A protein and the small-molecule ligand that binds it are described below.
Small molecule (SMILES): CC(=O)N[C@H]1[C@H]([C@H](O)[C@H](O)CO)O[C@@](O[C@H]2[C@@H](O)[C@@H](CO)O[C@@H](O[C@H]3[C@H](O)[C@@H](O)[C@H](O)O[C@@H]3CO)[C@@H]2O)(C(=O)O)C[C@@H]1O

Sequence of chain 45.C:
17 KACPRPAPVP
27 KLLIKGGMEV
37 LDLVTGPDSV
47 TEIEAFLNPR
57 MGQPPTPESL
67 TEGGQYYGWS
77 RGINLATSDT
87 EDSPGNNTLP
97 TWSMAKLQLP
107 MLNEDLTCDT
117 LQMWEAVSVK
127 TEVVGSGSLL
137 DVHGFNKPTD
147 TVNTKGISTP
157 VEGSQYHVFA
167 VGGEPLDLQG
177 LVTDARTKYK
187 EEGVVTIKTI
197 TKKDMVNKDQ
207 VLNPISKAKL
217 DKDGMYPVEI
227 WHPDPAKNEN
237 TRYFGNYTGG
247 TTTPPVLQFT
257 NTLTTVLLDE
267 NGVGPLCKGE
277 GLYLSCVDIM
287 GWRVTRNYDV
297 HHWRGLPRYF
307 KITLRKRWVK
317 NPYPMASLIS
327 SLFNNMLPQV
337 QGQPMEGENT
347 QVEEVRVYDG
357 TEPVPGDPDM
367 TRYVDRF

Binding-site contacts:
Ligand atom C5 contacts residue TYR72 of chain 45.C at 3.6 Å (hydrophobic).
Ligand atom O4 contacts residue ARG289 of chain 45.C at 4.5 Å.
Ligand atom C6 contacts residue ASN93 of chain 45.C at 3.7 Å.
Ligand atom C3 contacts residue GLY78 of chain 45.C at 4.3 Å.
Ligand atom O1A contacts residue GLY78 of chain 45.C at 3.8 Å.
Ligand atom C1 contacts residue GLY78 of chain 45.C at 4.2 Å.
Ligand atom O1B contacts residue TYR72 of chain 45.C at 4.4 Å.
Ligand atom O4 contacts residue TYR72 of chain 45.C at 3.8 Å.
Ligand atom O1A contacts residue ARG77 of chain 45.C at 3.0 Å (salt-bridge).
Ligand atom C6 contacts residue TYR72 of chain 45.C at 3.9 Å (hydrophobic).
Ligand atom C1 contacts residue TYR72 of chain 45.C at 4.3 Å (hydrophobic).
Ligand atom O4 contacts residue ILE79 of chain 45.C at 3.7 Å.
Ligand atom O8 contacts residue ARG77 of chain 45.C at 3.6 Å (salt-bridge).
Ligand atom C4 contacts residue GLY78 of chain 45.C at 3.2 Å.
Ligand atom O4 contacts residue THR291 of chain 45.C at 3.3 Å.
Ligand atom C11 contacts residue ASP85 of chain 45.D at 4.0 Å.
Ligand atom O1A contacts residue HIS298 of chain 45.C at 4.3 Å.
Ligand atom C2 contacts residue GLY78 of chain 45.C at 4.1 Å.
Ligand atom O10 contacts residue THR291 of chain 45.C at 4.4 Å.
Ligand atom C10 contacts residue TYR72 of chain 45.C at 4.0 Å (hydrophobic).
Ligand atom C3 contacts residue GLY78 of chain 45.C at 3.9 Å.
Ligand atom C3 contacts residue HIS298 of chain 45.C at 3.5 Å.
Ligand atom C4 contacts residue HIS298 of chain 45.C at 3.8 Å.
Ligand atom O3 contacts residue GLY78 of chain 45.C at 3.4 Å.
Ligand atom O4 contacts residue GLY78 of chain 45.C at 3.1 Å.
Ligand atom C3 contacts residue ARG77 of chain 45.C at 4.2 Å.
Ligand atom O3 contacts residue VAL296 of chain 45.C at 4.4 Å.
Ligand atom O4 contacts residue ASN80 of chain 45.C at 4.3 Å.
Ligand atom O6 contacts residue ASN93 of chain 45.C at 3.4 Å (h-bond).
Ligand atom O1A contacts residue TYR72 of chain 45.C at 3.6 Å.
Ligand atom N5 contacts residue TYR72 of chain 45.C at 3.1 Å (h-bond).
Ligand atom C2 contacts residue ARG77 of chain 45.C at 4.4 Å.
Ligand atom O4 contacts residue HIS298 of chain 45.C at 3.2 Å (h-bond).
Ligand atom O9 contacts residue ARG77 of chain 45.C at 3.8 Å.
Ligand atom O10 contacts residue ASN293 of chain 45.C at 4.5 Å.
Ligand atom O1B contacts residue ARG77 of chain 45.C at 2.7 Å (salt-bridge).
Ligand atom C1 contacts residue ARG77 of chain 45.C at 3.3 Å.
Ligand atom C11 contacts residue TYR72 of chain 45.C at 4.3 Å (hydrophobic).
Ligand atom C4 contacts residue ARG77 of chain 45.C at 4.4 Å.
Ligand atom C4 contacts residue TYR72 of chain 45.C at 3.4 Å (hydrophobic).

Sequence of chain 45.D:
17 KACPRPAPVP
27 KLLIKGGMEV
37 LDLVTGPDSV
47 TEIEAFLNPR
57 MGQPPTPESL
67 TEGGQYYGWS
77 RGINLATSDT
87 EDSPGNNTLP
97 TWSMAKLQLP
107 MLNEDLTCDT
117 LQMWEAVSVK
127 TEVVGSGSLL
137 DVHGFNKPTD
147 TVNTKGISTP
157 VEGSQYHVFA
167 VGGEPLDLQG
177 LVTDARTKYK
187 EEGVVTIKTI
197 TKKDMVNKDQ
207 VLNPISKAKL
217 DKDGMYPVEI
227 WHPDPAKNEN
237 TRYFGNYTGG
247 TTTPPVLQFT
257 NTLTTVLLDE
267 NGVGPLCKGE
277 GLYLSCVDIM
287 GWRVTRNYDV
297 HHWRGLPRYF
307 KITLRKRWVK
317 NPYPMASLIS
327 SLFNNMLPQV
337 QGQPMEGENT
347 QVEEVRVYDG